Sequence of chain 1.M:
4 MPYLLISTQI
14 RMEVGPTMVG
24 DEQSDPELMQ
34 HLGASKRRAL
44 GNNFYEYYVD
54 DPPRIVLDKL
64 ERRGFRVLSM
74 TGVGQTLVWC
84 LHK

Sequence of chain 1.O:
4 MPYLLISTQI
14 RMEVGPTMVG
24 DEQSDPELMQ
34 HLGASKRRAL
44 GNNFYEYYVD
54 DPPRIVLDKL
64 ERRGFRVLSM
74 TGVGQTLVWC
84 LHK

Sequence of chain 1.E:
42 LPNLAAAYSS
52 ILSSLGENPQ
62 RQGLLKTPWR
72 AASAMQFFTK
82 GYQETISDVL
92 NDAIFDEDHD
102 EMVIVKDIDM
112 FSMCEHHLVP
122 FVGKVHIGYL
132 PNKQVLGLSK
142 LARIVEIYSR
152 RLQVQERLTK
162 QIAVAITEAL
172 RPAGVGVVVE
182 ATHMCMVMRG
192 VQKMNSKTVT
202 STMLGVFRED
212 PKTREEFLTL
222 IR

Binding-site contacts:
Ligand atom CG contacts residue ILE13 of chain 1.M at 3.7 Å (hydrophobic).
Ligand atom N contacts residue GLN78 of chain 1.M at 2.4 Å (h-bond).
Ligand atom N contacts residue ILE13 of chain 1.M at 3.4 Å (h-bond).
Ligand atom CE1 contacts residue VAL76 of chain 1.O at 4.0 Å (hydrophobic).
Ligand atom O contacts residue GLU210 of chain 1.E at 3.8 Å.
Ligand atom CA contacts residue GLN78 of chain 1.M at 3.3 Å.
Ligand atom CE1 contacts residue ILE13 of chain 1.M at 3.9 Å (hydrophobic).
Ligand atom CG contacts residue VAL76 of chain 1.O at 3.7 Å (hydrophobic).
Ligand atom CE2 contacts residue GLN78 of chain 1.M at 3.8 Å.
Ligand atom CZ contacts residue ARG14 of chain 1.M at 4.1 Å.
Ligand atom CD2 contacts residue ILE13 of chain 1.M at 3.5 Å (hydrophobic).
Ligand atom N contacts residue GLU210 of chain 1.E at 3.5 Å (salt-bridge).
Ligand atom O contacts residue THR79 of chain 1.O at 3.9 Å.
Ligand atom CA contacts residue VAL76 of chain 1.O at 4.3 Å (hydrophobic).
Ligand atom CE2 contacts residue ILE13 of chain 1.M at 3.5 Å (hydrophobic).
Ligand atom C contacts residue GLY77 of chain 1.O at 3.8 Å.
Ligand atom CB contacts residue GLN78 of chain 1.M at 3.6 Å.
Ligand atom C contacts residue VAL76 of chain 1.O at 4.2 Å (hydrophobic).
Ligand atom CB contacts residue THR79 of chain 1.O at 4.2 Å.
Ligand atom C contacts residue THR79 of chain 1.O at 3.9 Å.
Ligand atom CD1 contacts residue THR79 of chain 1.O at 4.2 Å.
Ligand atom CZ contacts residue MET15 of chain 1.M at 4.0 Å (hydrophobic).
Ligand atom CA contacts residue THR79 of chain 1.O at 4.1 Å.
Ligand atom CE2 contacts residue ARG14 of chain 1.M at 4.3 Å.
Ligand atom C contacts residue GLN78 of chain 1.M at 3.6 Å.
Ligand atom CB contacts residue GLY77 of chain 1.O at 4.0 Å.
Ligand atom CA contacts residue ILE13 of chain 1.M at 4.1 Å (hydrophobic).
Ligand atom C contacts residue GLU210 of chain 1.E at 4.2 Å.
Ligand atom CZ contacts residue GLN12 of chain 1.M at 3.8 Å.
Ligand atom O contacts residue GLN78 of chain 1.O at 4.0 Å.
Ligand atom CD1 contacts residue VAL76 of chain 1.O at 3.7 Å (hydrophobic).
Ligand atom CB contacts residue VAL76 of chain 1.O at 3.3 Å (hydrophobic).
Ligand atom CZ contacts residue ILE13 of chain 1.M at 3.7 Å (hydrophobic).
Ligand atom CE2 contacts residue GLN12 of chain 1.M at 3.4 Å.
Ligand atom CZ contacts residue VAL76 of chain 1.O at 4.3 Å (hydrophobic).
Ligand atom C contacts residue GLN78 of chain 1.O at 3.9 Å.
Ligand atom CA contacts residue GLU210 of chain 1.E at 4.3 Å.
Ligand atom CD2 contacts residue GLN78 of chain 1.M at 3.5 Å.
Ligand atom CD1 contacts residue ILE13 of chain 1.M at 3.9 Å (hydrophobic).
Ligand atom CD2 contacts residue VAL76 of chain 1.O at 3.7 Å (hydrophobic).

A protein and the small-molecule ligand that binds it are described below.
Small molecule (SMILES): N[C@@H](Cc1ccccc1)C(=O)O